This protein binds this small molecule.
Small molecule (SMILES): CC(=O)N[C@@H]1[C@@H](O)[C@H](O)[C@@H](CO)O[C@H]1O

Binding-site contacts:
Ligand atom C2 contacts residue THR122 of chain 1.A at 3.6 Å.
Ligand atom C2 contacts residue ASN120 of chain 1.A at 2.4 Å.
Ligand atom O7 contacts residue ASN120 of chain 1.A at 3.4 Å (h-bond).
Ligand atom C4 contacts residue ASN120 of chain 1.A at 4.2 Å.
Ligand atom C8 contacts residue ASN120 of chain 1.A at 4.4 Å.
Ligand atom O5 contacts residue ASN120 of chain 1.A at 2.4 Å (h-bond).
Ligand atom C8 contacts residue ALA121 of chain 1.A at 3.9 Å (hydrophobic).
Ligand atom O5 contacts residue VAL125 of chain 1.A at 4.1 Å.
Ligand atom C6 contacts residue VAL125 of chain 1.A at 3.7 Å (hydrophobic).
Ligand atom C7 contacts residue THR122 of chain 1.A at 4.1 Å.
Ligand atom C5 contacts residue ASN123 of chain 1.A at 4.0 Å.
Ligand atom C5 contacts residue ASN120 of chain 1.A at 3.7 Å.
Ligand atom C7 contacts residue ASN120 of chain 1.A at 3.3 Å.
Ligand atom C1 contacts residue ASN123 of chain 1.A at 3.6 Å.
Ligand atom C1 contacts residue ASN120 of chain 1.A at 1.4 Å.
Ligand atom C3 contacts residue ASN123 of chain 1.A at 4.3 Å.
Ligand atom C1 contacts residue THR122 of chain 1.A at 3.4 Å.
Ligand atom C2 contacts residue ASN123 of chain 1.A at 4.4 Å.
Ligand atom O5 contacts residue ASN123 of chain 1.A at 4.1 Å.
Ligand atom C3 contacts residue ASN120 of chain 1.A at 3.8 Å.
Ligand atom C5 contacts residue VAL125 of chain 1.A at 4.1 Å (hydrophobic).
Ligand atom N2 contacts residue THR122 of chain 1.A at 3.1 Å (h-bond).
Ligand atom O6 contacts residue VAL125 of chain 1.A at 3.8 Å.
Ligand atom C8 contacts residue THR122 of chain 1.A at 3.7 Å.
Ligand atom N2 contacts residue ASN120 of chain 1.A at 2.8 Å (h-bond).
Ligand atom C3 contacts residue THR122 of chain 1.A at 3.8 Å.

Sequence of chain 1.A:
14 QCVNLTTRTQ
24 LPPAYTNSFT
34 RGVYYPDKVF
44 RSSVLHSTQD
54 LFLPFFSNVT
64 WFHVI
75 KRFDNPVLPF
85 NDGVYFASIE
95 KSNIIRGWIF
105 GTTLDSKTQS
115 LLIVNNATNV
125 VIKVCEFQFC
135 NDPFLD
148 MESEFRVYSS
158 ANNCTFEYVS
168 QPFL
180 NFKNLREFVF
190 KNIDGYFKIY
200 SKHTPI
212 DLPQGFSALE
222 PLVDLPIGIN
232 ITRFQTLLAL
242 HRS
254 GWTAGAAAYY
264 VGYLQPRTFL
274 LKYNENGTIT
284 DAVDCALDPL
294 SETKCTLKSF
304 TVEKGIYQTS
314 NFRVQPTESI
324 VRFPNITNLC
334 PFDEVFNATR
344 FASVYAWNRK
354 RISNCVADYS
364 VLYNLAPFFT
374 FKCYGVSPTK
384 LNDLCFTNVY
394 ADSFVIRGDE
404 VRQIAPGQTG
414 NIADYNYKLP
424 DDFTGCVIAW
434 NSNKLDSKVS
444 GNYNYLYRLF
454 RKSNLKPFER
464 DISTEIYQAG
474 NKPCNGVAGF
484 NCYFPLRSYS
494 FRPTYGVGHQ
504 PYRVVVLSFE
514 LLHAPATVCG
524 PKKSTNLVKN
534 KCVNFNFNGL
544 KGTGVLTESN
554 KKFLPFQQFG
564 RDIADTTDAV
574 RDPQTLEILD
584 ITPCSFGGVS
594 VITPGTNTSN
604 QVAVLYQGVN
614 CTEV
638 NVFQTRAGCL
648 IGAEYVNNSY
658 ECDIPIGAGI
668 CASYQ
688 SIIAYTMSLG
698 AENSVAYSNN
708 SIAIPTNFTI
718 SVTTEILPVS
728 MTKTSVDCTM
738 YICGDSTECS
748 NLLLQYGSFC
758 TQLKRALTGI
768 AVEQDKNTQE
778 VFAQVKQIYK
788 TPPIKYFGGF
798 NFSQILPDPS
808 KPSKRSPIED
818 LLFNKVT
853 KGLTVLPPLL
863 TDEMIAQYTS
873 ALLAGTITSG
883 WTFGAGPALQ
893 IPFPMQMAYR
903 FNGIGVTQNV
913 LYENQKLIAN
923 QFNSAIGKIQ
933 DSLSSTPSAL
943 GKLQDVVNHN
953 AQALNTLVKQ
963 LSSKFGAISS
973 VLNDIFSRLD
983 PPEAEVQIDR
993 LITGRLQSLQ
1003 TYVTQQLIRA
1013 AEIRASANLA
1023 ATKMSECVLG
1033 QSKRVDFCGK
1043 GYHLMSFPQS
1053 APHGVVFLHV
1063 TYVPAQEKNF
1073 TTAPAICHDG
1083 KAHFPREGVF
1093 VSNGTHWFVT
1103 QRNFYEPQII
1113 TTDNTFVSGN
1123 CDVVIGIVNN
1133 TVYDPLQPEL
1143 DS